Binding-site contacts:
Ligand atom N29 contacts residue MN1 of chain 1.B at 3.0 Å.
Ligand atom O10 contacts residue ALA45 of chain 1.A at 3.7 Å.
Ligand atom C22 contacts residue ASN79 of chain 1.A at 3.4 Å.
Ligand atom O11 contacts residue ALA45 of chain 1.A at 3.2 Å.
Ligand atom N29 contacts residue ASN79 of chain 1.A at 3.5 Å (h-bond).
Ligand atom O30 contacts residue HIS195 of chain 1.A at 2.9 Å (h-bond).
Ligand atom O28 contacts residue HIS10 of chain 1.A at 3.1 Å (h-bond).
Ligand atom C27 contacts residue ASN79 of chain 1.A at 3.7 Å.
Ligand atom C16 contacts residue ASN79 of chain 1.A at 3.4 Å.
Ligand atom C04 contacts residue LEU83 of chain 1.A at 3.7 Å (hydrophobic).
Ligand atom C27 contacts residue MN1 of chain 1.B at 3.1 Å.
Ligand atom C24 contacts residue MET172 of chain 1.A at 3.5 Å (hydrophobic).
Ligand atom O11 contacts residue ARG80 of chain 1.A at 3.3 Å (salt-bridge).
Ligand atom N29 contacts residue MN1 of chain 1.C at 2.4 Å.
Ligand atom N29 contacts residue HIS195 of chain 1.A at 3.1 Å (h-bond).
Ligand atom O30 contacts residue ASP41 of chain 1.A at 2.9 Å (salt-bridge).
Ligand atom O30 contacts residue MN1 of chain 1.C at 2.1 Å.
Ligand atom C26 contacts residue ASN79 of chain 1.A at 3.3 Å.
Ligand atom O30 contacts residue MN1 of chain 1.B at 2.1 Å.
Ligand atom C15 contacts residue ARG80 of chain 1.A at 3.5 Å.
Ligand atom C27 contacts residue MN1 of chain 1.C at 3.4 Å.
Ligand atom C17 contacts residue ARG80 of chain 1.A at 3.6 Å.
Ligand atom O11 contacts residue TRP46 of chain 1.A at 3.0 Å (h-bond).
Ligand atom O20 contacts residue ARG80 of chain 1.A at 3.5 Å (salt-bridge).
Ligand atom C19 contacts residue ARG80 of chain 1.A at 3.7 Å.
Ligand atom C31 contacts residue PHE141 of chain 1.A at 3.6 Å (hydrophobic).
Ligand atom O30 contacts residue HIS197 of chain 1.A at 3.0 Å (h-bond).
Ligand atom C32 contacts residue PHE141 of chain 1.A at 3.7 Å (hydrophobic).
Ligand atom C27 contacts residue ASP41 of chain 1.A at 3.5 Å.
Ligand atom O10 contacts residue ALA153 of chain 1.A at 3.5 Å.
Ligand atom C05 contacts residue TRP46 of chain 1.A at 3.5 Å (hydrophobic).
Ligand atom C24 contacts residue ASN79 of chain 1.A at 3.2 Å.
Ligand atom N18 contacts residue ARG80 of chain 1.A at 3.6 Å.
Ligand atom C22 contacts residue TYR125 of chain 1.A at 3.6 Å (hydrophobic).
Ligand atom C23 contacts residue ASN79 of chain 1.A at 3.5 Å.
Ligand atom O30 contacts residue ASP8 of chain 1.A at 3.2 Å (salt-bridge).
Ligand atom O28 contacts residue ASP41 of chain 1.A at 3.1 Å (salt-bridge).
Ligand atom O28 contacts residue MN1 of chain 1.B at 2.5 Å.
Ligand atom N29 contacts residue ASP41 of chain 1.A at 3.4 Å (salt-bridge).
Ligand atom O20 contacts residue ASN79 of chain 1.A at 2.7 Å (h-bond).

Sequence of chain 1.A:
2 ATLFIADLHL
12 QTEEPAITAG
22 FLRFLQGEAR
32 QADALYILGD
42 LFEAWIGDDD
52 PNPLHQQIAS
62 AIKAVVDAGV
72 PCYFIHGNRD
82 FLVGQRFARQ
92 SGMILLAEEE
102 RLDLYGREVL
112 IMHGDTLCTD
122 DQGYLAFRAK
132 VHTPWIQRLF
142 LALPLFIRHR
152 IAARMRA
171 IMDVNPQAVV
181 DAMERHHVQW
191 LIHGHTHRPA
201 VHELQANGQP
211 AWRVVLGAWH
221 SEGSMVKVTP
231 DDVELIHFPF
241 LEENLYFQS

This protein binds this small molecule.
Small molecule (SMILES): O=C(CCCCCNC(=O)Nc1ccc(S(=O)(=O)N2CCN(c3cc(Cl)cc(C(F)(F)F)c3)CC2)cc1)NO